This small molecule binds to this protein.
Small molecule (SMILES): CC(=O)N[C@H]1[C@H](O[C@H]2[C@H](O)[C@@H](NC(C)=O)CO[C@@H]2CO)O[C@H](CO)[C@@H](O[C@@H]2O[C@H](CO[C@@H]3O[C@H](CO)[C@@H](O)[C@H](O)[C@@H]3O[C@@H]3O[C@H](CO)[C@@H](O[C@@H]4O[C@H](CO)[C@H](O)[C@H](O)[C@H]4O)[C@H](O)[C@H]3NC(C)=O)[C@@H](O)[C@H](O[C@H]3O[C@H](CO)[C@@H](O)[C@H](O)[C@@H]3O[C@@H]3O[C@H](CO)[C@@H](O)[C@H](O)[C@H]3NC(C)=O)[C@@H]2O)[C@@H]1O

Binding-site contacts:
Ligand atom C3 contacts residue ASP30 of chain 1.A at 3.2 Å.
Ligand atom O2 contacts residue THR25 of chain 1.A at 3.0 Å (h-bond).
Ligand atom O2 contacts residue PRO9 of chain 1.A at 3.0 Å (h-bond).
Ligand atom O6 contacts residue PHE8 of chain 1.A at 3.1 Å.
Ligand atom C7 contacts residue ASN62 of chain 1.A at 3.4 Å.
Ligand atom O2 contacts residue GLU23 of chain 1.A at 3.8 Å.
Ligand atom C2 contacts residue THR25 of chain 1.A at 3.8 Å.
Ligand atom O2 contacts residue PHE8 of chain 1.A at 3.6 Å.
Ligand atom C5 contacts residue ASN62 of chain 1.A at 3.7 Å.
Ligand atom O7 contacts residue ARG66 of chain 1.A at 3.3 Å.
Ligand atom O5 contacts residue ASN62 of chain 1.A at 2.4 Å (h-bond).
Ligand atom C7 contacts residue ASP30 of chain 1.A at 3.8 Å.
Ligand atom C2 contacts residue PHE6 of chain 1.A at 3.8 Å (hydrophobic).
Ligand atom C1 contacts residue ASN62 of chain 1.A at 1.5 Å.
Ligand atom O4 contacts residue LYS11 of chain 1.A at 3.3 Å.
Ligand atom C8 contacts residue LYS99 of chain 1.A at 3.7 Å.
Ligand atom N2 contacts residue ASN62 of chain 1.A at 2.8 Å (h-bond).
Ligand atom C6 contacts residue PHE8 of chain 1.A at 3.5 Å (hydrophobic).
Ligand atom O3 contacts residue LYS11 of chain 1.A at 2.6 Å (salt-bridge).
Ligand atom C5 contacts residue PHE8 of chain 1.A at 3.6 Å (hydrophobic).
Ligand atom O4 contacts residue MAN7 of chain 1.D at 2.6 Å (h-bond).
Ligand atom C3 contacts residue PHE6 of chain 1.A at 3.5 Å (hydrophobic).
Ligand atom C1 contacts residue THR64 of chain 1.A at 3.6 Å.
Ligand atom C1 contacts residue PHE6 of chain 1.A at 3.7 Å (hydrophobic).
Ligand atom N2 contacts residue ASP30 of chain 1.A at 2.9 Å (salt-bridge).
Ligand atom C8 contacts residue ASN62 of chain 1.A at 3.7 Å.
Ligand atom C2 contacts residue PRO9 of chain 1.A at 3.5 Å (hydrophobic).
Ligand atom C5 contacts residue MAN7 of chain 1.D at 3.7 Å.
Ligand atom O6 contacts residue PHE6 of chain 1.A at 3.5 Å.
Ligand atom O3 contacts residue GLU23 of chain 1.A at 2.9 Å (salt-bridge).
Ligand atom O7 contacts residue VAL29 of chain 1.A at 3.3 Å.
Ligand atom O4 contacts residue BMA3 of chain 1.D at 3.6 Å (h-bond).
Ligand atom C8 contacts residue ARG66 of chain 1.A at 3.7 Å.
Ligand atom O5 contacts residue PHE6 of chain 1.A at 3.6 Å.
Ligand atom C4 contacts residue MAN7 of chain 1.D at 3.5 Å.
Ligand atom O5 contacts residue LYS11 of chain 1.A at 3.5 Å (salt-bridge).
Ligand atom C2 contacts residue ASP30 of chain 1.A at 3.5 Å.
Ligand atom O3 contacts residue PRO10 of chain 1.A at 3.6 Å.
Ligand atom O3 contacts residue ASP30 of chain 1.A at 3.4 Å (salt-bridge).
Ligand atom C2 contacts residue ASN62 of chain 1.A at 2.5 Å.

Sequence of chain 1.A:
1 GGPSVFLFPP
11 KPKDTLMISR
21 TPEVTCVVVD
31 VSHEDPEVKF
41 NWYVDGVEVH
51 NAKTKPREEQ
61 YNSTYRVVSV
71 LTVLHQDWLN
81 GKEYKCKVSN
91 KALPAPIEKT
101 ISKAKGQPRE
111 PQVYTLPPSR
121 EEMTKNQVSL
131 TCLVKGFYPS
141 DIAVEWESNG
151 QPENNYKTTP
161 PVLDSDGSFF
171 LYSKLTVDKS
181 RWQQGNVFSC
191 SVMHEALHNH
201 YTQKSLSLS